Binding-site contacts:
Ligand atom C5 contacts residue ASN246 of chain 1.H at 3.6 Å.
Ligand atom O7 contacts residue ASN249 of chain 1.H at 4.3 Å.
Ligand atom O5 contacts residue ASN246 of chain 1.H at 2.3 Å (h-bond).
Ligand atom N2 contacts residue ASN246 of chain 1.H at 2.8 Å (h-bond).
Ligand atom C7 contacts residue ASN246 of chain 1.H at 3.2 Å.
Ligand atom O7 contacts residue ASN246 of chain 1.H at 3.1 Å (h-bond).
Ligand atom C4 contacts residue ASN246 of chain 1.H at 4.2 Å.
Ligand atom C1 contacts residue ASN246 of chain 1.H at 1.4 Å.
Ligand atom C8 contacts residue ASN249 of chain 1.H at 3.7 Å.
Ligand atom C2 contacts residue ASN246 of chain 1.H at 2.4 Å.
Ligand atom C8 contacts residue ASN246 of chain 1.H at 4.0 Å.
Ligand atom O6 contacts residue ASN246 of chain 1.H at 4.5 Å.
Ligand atom C3 contacts residue ASN246 of chain 1.H at 3.7 Å.
Ligand atom C7 contacts residue ASN249 of chain 1.H at 4.2 Å.
Ligand atom O7 contacts residue THR248 of chain 1.H at 3.9 Å.

Sequence of chain 1.H:
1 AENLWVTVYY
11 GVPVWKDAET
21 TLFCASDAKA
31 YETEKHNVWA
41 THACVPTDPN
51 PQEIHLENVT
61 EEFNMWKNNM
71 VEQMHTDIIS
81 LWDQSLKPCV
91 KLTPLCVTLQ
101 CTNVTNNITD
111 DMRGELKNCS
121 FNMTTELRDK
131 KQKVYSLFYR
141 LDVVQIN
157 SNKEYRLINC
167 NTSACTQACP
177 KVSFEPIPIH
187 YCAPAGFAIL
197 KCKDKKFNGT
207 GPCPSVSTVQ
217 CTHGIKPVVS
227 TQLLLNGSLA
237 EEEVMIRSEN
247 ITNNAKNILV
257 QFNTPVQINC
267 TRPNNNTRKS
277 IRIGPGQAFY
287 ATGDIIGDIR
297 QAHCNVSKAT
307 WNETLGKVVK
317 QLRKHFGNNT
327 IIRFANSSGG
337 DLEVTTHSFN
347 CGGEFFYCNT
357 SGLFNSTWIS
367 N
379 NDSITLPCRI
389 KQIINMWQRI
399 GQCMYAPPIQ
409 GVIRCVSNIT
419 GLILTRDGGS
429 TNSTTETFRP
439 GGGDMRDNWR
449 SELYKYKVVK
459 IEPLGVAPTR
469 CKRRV

This protein binds this small molecule.
Small molecule (SMILES): CC(=O)N[C@@H]1[C@@H](O)[C@H](O)[C@@H](CO)O[C@H]1O